A protein and the small-molecule ligand that binds it are described below.
Small molecule (SMILES): Nc1ncnc2c1ncn2[C@@H]1O[C@H](COP(=O)(O)OP(=O)(O)OP(O)(O)=S)[C@@H](O)[C@H]1O

Sequence of chain 1.F:
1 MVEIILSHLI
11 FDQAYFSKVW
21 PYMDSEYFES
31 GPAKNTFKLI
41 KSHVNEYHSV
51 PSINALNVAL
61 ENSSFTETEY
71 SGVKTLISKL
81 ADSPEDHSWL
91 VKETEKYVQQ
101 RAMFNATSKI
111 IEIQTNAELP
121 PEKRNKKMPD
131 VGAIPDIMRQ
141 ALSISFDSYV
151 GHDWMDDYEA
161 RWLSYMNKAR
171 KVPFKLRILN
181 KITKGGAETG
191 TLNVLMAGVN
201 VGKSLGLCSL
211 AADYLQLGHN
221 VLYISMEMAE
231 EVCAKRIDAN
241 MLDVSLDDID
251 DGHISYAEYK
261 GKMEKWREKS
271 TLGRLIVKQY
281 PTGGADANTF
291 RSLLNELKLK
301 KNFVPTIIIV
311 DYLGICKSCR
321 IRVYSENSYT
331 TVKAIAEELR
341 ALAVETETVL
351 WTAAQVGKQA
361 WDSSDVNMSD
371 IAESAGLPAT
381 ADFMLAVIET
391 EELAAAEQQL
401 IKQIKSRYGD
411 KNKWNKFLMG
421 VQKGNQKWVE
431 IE

Binding-site contacts:
Ligand atom O2G contacts residue LYS405 of chain 1.E at 3.3 Å.
Ligand atom O2' contacts residue LYS423 of chain 1.F at 3.7 Å.
Ligand atom O1A contacts residue LEU205 of chain 1.F at 3.4 Å (h-bond).
Ligand atom O1A contacts residue ARG236 of chain 1.F at 3.1 Å (salt-bridge).
Ligand atom O2' contacts residue LYS411 of chain 1.E at 3.3 Å (salt-bridge).
Ligand atom C6 contacts residue TYR408 of chain 1.E at 3.5 Å (hydrophobic).
Ligand atom C4 contacts residue GLY409 of chain 1.E at 3.6 Å.
Ligand atom C2' contacts residue GLY409 of chain 1.E at 3.9 Å.
Ligand atom O3A contacts residue LYS203 of chain 1.F at 3.6 Å (salt-bridge).
Ligand atom N3 contacts residue ASP410 of chain 1.E at 3.7 Å.
Ligand atom C5' contacts residue GLY202 of chain 1.F at 3.5 Å.
Ligand atom O3' contacts residue ASN200 of chain 1.F at 2.6 Å (h-bond).
Ligand atom O1B contacts residue LYS203 of chain 1.F at 3.1 Å.
Ligand atom C8 contacts residue GLY409 of chain 1.E at 3.8 Å.
Ligand atom S1G contacts residue VAL199 of chain 1.F at 3.6 Å.
Ligand atom O2B contacts residue SER204 of chain 1.F at 3.1 Å (h-bond).
Ligand atom O2G contacts residue ARG407 of chain 1.E at 2.7 Å (salt-bridge).
Ligand atom O2G contacts residue GLU227 of chain 1.F at 3.5 Å (salt-bridge).
Ligand atom O3G contacts residue MG1 of chain 1.S at 2.6 Å.
Ligand atom O3G contacts residue GLU227 of chain 1.F at 2.9 Å (salt-bridge).
Ligand atom N7 contacts residue ARG407 of chain 1.E at 3.3 Å (salt-bridge).
Ligand atom C5 contacts residue GLY409 of chain 1.E at 3.7 Å.
Ligand atom PG contacts residue MG1 of chain 1.S at 3.9 Å.
Ligand atom O3B contacts residue ASN200 of chain 1.F at 3.5 Å (h-bond).
Ligand atom C6 contacts residue GLY409 of chain 1.E at 3.9 Å.
Ligand atom N6 contacts residue TYR408 of chain 1.E at 2.9 Å (h-bond).
Ligand atom O2' contacts residue ASP410 of chain 1.E at 3.3 Å (salt-bridge).
Ligand atom O1B contacts residue ASN200 of chain 1.F at 3.7 Å.
Ligand atom PB contacts residue MG1 of chain 1.S at 3.5 Å.
Ligand atom PA contacts residue ARG236 of chain 1.F at 3.6 Å.
Ligand atom O3A contacts residue GLY202 of chain 1.F at 3.5 Å (h-bond).
Ligand atom C3' contacts residue ASN200 of chain 1.F at 3.2 Å.
Ligand atom O1A contacts residue SER204 of chain 1.F at 3.3 Å.
Ligand atom S1G contacts residue ASN200 of chain 1.F at 3.6 Å.
Ligand atom O1B contacts residue GLY198 of chain 1.F at 3.8 Å.
Ligand atom O2B contacts residue MG1 of chain 1.S at 2.0 Å.
Ligand atom N9 contacts residue GLY409 of chain 1.E at 3.7 Å.
Ligand atom O2A contacts residue ARG236 of chain 1.F at 3.4 Å (salt-bridge).
Ligand atom C2 contacts residue ASP410 of chain 1.E at 3.9 Å.
Ligand atom O2A contacts residue MG1 of chain 1.S at 3.7 Å.

Sequence of chain 1.E:
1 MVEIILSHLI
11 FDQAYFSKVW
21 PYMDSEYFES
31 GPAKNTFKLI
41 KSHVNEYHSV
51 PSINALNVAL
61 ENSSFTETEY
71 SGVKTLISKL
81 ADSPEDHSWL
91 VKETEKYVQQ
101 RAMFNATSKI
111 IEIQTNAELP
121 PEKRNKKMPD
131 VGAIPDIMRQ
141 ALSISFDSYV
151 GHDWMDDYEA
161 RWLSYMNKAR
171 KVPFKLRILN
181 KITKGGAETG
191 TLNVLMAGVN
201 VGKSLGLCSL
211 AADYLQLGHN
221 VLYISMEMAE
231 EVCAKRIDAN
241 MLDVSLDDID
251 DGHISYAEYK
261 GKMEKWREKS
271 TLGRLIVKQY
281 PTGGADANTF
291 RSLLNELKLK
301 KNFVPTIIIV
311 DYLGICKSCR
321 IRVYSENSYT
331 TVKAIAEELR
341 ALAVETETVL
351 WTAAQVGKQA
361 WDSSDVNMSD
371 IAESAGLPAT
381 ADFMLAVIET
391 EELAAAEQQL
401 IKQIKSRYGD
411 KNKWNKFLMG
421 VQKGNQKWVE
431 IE